This protein binds this small molecule.
Small molecule (SMILES): CC(=O)N[C@H]1[C@@H](O[C@H]2[C@H](O)[C@@H](NC(C)=O)CO[C@@H]2CO)O[C@H](CO)[C@@H](O[C@@H]2O[C@H](CO[C@@H]3O[C@H](CO)[C@@H](O)[C@H](O)[C@@H]3O)[C@@H](O)[C@H](O[C@@H]3O[C@H](CO)[C@@H](O)[C@H](O)[C@@H]3O)[C@@H]2O)[C@@H]1O

Sequence of chain 1.A:
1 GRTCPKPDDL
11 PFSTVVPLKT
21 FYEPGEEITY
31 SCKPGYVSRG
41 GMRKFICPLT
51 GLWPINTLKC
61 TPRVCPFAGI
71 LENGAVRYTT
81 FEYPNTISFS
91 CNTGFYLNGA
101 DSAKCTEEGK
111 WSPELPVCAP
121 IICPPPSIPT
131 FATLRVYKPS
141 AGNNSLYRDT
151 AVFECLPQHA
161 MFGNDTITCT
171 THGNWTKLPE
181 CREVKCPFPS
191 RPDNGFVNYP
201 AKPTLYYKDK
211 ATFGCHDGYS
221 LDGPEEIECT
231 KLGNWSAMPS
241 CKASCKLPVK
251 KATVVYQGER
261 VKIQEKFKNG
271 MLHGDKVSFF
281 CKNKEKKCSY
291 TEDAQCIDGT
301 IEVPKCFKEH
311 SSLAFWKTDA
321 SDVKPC

Binding-site contacts:
Ligand atom C5 contacts residue HIS172 of chain 1.A at 4.2 Å.
Ligand atom C8 contacts residue THR176 of chain 1.A at 4.3 Å.
Ligand atom C7 contacts residue HIS172 of chain 1.A at 3.9 Å.
Ligand atom N2 contacts residue ASN174 of chain 1.A at 2.8 Å (h-bond).
Ligand atom C8 contacts residue LYS177 of chain 1.A at 3.6 Å.
Ligand atom C3 contacts residue ASN174 of chain 1.A at 3.8 Å.
Ligand atom O6 contacts residue HIS172 of chain 1.A at 4.1 Å.
Ligand atom C8 contacts residue HIS172 of chain 1.A at 3.4 Å.
Ligand atom C2 contacts residue ASN174 of chain 1.A at 2.4 Å.
Ligand atom O7 contacts residue ASN174 of chain 1.A at 3.4 Å (h-bond).
Ligand atom O5 contacts residue ASN174 of chain 1.A at 2.4 Å (h-bond).
Ligand atom C1 contacts residue HIS172 of chain 1.A at 4.1 Å.
Ligand atom C5 contacts residue ASN174 of chain 1.A at 3.7 Å.
Ligand atom C4 contacts residue ASN174 of chain 1.A at 4.2 Å.
Ligand atom C8 contacts residue TRP175 of chain 1.A at 3.6 Å (hydrophobic).
Ligand atom N2 contacts residue TRP175 of chain 1.A at 4.4 Å.
Ligand atom C1 contacts residue ASN174 of chain 1.A at 1.4 Å.
Ligand atom O7 contacts residue HIS172 of chain 1.A at 3.1 Å (h-bond).
Ligand atom C7 contacts residue TRP175 of chain 1.A at 4.0 Å (hydrophobic).
Ligand atom C7 contacts residue ASN174 of chain 1.A at 3.3 Å.
Ligand atom O5 contacts residue HIS172 of chain 1.A at 3.8 Å.
Ligand atom C8 contacts residue ASN174 of chain 1.A at 4.4 Å.
Ligand atom N2 contacts residue LYS177 of chain 1.A at 4.4 Å.